The small molecule below binds the protein below.
Small molecule (SMILES): Nc1ncnc2c1ncn2[C@@H]1O[C@H](COP(=O)(O)OP(=O)(O)OP(O)(O)=S)[C@@H](O)[C@H]1O

Binding-site contacts:
Ligand atom N6 contacts residue ILE84 of chain 1.G at 3.7 Å.
Ligand atom O2' contacts residue ASP112 of chain 1.G at 3.1 Å (salt-bridge).
Ligand atom N1 contacts residue MET109 of chain 1.G at 3.2 Å (h-bond).
Ligand atom PB contacts residue LYS53 of chain 1.G at 3.5 Å.
Ligand atom O2B contacts residue ASP168 of chain 1.G at 2.9 Å (salt-bridge).
Ligand atom N6 contacts residue THR106 of chain 1.G at 3.3 Å (h-bond).
Ligand atom N1 contacts residue ALA51 of chain 1.G at 3.8 Å.
Ligand atom O1A contacts residue ASP168 of chain 1.G at 2.5 Å (salt-bridge).
Ligand atom PG contacts residue LYS53 of chain 1.G at 3.6 Å.
Ligand atom N7 contacts residue LEU167 of chain 1.G at 3.8 Å.
Ligand atom O1A contacts residue MG1 of chain 1.T at 2.8 Å.
Ligand atom O2G contacts residue GLY170 of chain 1.G at 3.7 Å.
Ligand atom O3B contacts residue LYS53 of chain 1.G at 2.8 Å (salt-bridge).
Ligand atom O3' contacts residue ASP112 of chain 1.G at 3.5 Å.
Ligand atom O1A contacts residue ASN155 of chain 1.G at 2.7 Å (h-bond).
Ligand atom O3A contacts residue SER37 of chain 1.G at 3.8 Å.
Ligand atom C2' contacts residue ASP112 of chain 1.G at 3.8 Å.
Ligand atom C8 contacts residue LEU167 of chain 1.G at 3.7 Å (hydrophobic).
Ligand atom O1B contacts residue SER37 of chain 1.G at 3.1 Å (h-bond).
Ligand atom PA contacts residue LYS53 of chain 1.G at 3.6 Å.
Ligand atom O2G contacts residue ASP168 of chain 1.G at 3.2 Å (salt-bridge).
Ligand atom O3' contacts residue SER154 of chain 1.G at 2.3 Å (h-bond).
Ligand atom O4' contacts residue VAL38 of chain 1.G at 3.3 Å.
Ligand atom C2 contacts residue MET109 of chain 1.G at 3.6 Å (hydrophobic).
Ligand atom O2G contacts residue GLU71 of chain 1.G at 2.9 Å (salt-bridge).
Ligand atom S1G contacts residue ASP168 of chain 1.G at 3.2 Å (salt-bridge).
Ligand atom O3A contacts residue LYS53 of chain 1.G at 3.0 Å (salt-bridge).
Ligand atom PB contacts residue ASP168 of chain 1.G at 3.6 Å.
Ligand atom N1 contacts residue HIS107 of chain 1.G at 3.8 Å.
Ligand atom C2 contacts residue GLY110 of chain 1.G at 3.8 Å.
Ligand atom PA contacts residue ASP168 of chain 1.G at 3.5 Å.
Ligand atom C8 contacts residue VAL38 of chain 1.G at 3.6 Å (hydrophobic).
Ligand atom O2B contacts residue MG1 of chain 1.T at 2.7 Å.
Ligand atom O2G contacts residue LYS53 of chain 1.G at 3.2 Å (salt-bridge).
Ligand atom N6 contacts residue HIS107 of chain 1.G at 2.9 Å (h-bond).
Ligand atom C6 contacts residue ALA51 of chain 1.G at 3.6 Å (hydrophobic).
Ligand atom O2A contacts residue ASP168 of chain 1.G at 3.6 Å.
Ligand atom C3' contacts residue SER154 of chain 1.G at 3.3 Å.
Ligand atom O2A contacts residue LYS53 of chain 1.G at 3.0 Å (salt-bridge).
Ligand atom N6 contacts residue ALA51 of chain 1.G at 3.5 Å.

Sequence of chain 1.G:
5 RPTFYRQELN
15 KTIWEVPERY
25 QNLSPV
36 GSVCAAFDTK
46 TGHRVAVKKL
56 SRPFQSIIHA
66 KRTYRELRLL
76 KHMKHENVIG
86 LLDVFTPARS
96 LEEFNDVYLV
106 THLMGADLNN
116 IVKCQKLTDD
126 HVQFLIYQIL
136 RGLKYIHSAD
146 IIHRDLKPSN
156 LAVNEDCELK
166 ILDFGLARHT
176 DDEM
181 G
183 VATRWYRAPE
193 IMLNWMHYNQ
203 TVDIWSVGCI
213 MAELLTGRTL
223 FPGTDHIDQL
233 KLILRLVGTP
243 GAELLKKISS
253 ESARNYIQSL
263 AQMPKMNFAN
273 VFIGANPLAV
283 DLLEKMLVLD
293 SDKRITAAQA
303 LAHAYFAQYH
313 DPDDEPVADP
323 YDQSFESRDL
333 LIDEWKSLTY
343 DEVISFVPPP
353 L